The small molecule below binds the protein below.
Small molecule (SMILES): CCCCCCCCc1ccc(Oc2ccccc2)c(O)c1

Sequence of chain 2.C:
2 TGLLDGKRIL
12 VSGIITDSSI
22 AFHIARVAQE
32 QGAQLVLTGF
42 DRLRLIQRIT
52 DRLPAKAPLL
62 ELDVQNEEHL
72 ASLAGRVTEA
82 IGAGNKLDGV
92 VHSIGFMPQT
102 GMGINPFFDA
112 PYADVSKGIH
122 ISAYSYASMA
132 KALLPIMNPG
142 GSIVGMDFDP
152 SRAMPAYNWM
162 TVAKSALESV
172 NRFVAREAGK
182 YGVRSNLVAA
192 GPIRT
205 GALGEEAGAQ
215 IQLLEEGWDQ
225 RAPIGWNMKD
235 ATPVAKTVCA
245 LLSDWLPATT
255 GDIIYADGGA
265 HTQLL

Sequence of chain 1.D:
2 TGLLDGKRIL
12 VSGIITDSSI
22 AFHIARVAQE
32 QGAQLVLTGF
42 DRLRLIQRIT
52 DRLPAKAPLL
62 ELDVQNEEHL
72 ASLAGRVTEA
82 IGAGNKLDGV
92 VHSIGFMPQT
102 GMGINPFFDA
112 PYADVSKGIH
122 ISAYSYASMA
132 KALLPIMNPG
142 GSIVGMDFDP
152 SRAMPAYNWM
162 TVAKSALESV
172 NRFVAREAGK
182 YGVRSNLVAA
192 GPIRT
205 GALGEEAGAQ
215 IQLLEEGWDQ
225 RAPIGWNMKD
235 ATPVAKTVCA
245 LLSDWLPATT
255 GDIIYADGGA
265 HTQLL

Binding-site contacts:
Ligand atom C15 contacts residue TYR158 of chain 2.C at 3.9 Å (hydrophobic).
Ligand atom C10 contacts residue GLY96 of chain 2.C at 3.2 Å.
Ligand atom O7 contacts residue NAD1 of chain 2.J at 3.3 Å.
Ligand atom C17 contacts residue TYR158 of chain 2.C at 4.0 Å (hydrophobic).
Ligand atom C18 contacts residue LEU218 of chain 2.C at 3.8 Å (hydrophobic).
Ligand atom C1 contacts residue TYR158 of chain 2.C at 3.5 Å (hydrophobic).
Ligand atom O17 contacts residue NAD1 of chain 2.J at 2.7 Å (h-bond).
Ligand atom C14 contacts residue PHE149 of chain 2.C at 3.8 Å (hydrophobic).
Ligand atom C10 contacts residue PHE97 of chain 2.C at 3.6 Å (hydrophobic).
Ligand atom C15 contacts residue PHE149 of chain 2.C at 4.0 Å (hydrophobic).
Ligand atom C4 contacts residue NAD1 of chain 2.J at 3.4 Å.
Ligand atom C13 contacts residue MET103 of chain 2.C at 3.6 Å (hydrophobic).
Ligand atom C1 contacts residue PHE149 of chain 2.C at 3.8 Å (hydrophobic).
Ligand atom C16 contacts residue LEU218 of chain 2.C at 3.4 Å (hydrophobic).
Ligand atom C11 contacts residue MET161 of chain 2.C at 4.0 Å (hydrophobic).
Ligand atom C6 contacts residue NAD1 of chain 2.J at 3.5 Å.
Ligand atom C11 contacts residue MET98 of chain 2.C at 4.0 Å (hydrophobic).
Ligand atom C20 contacts residue PRO156 of chain 2.C at 3.2 Å (hydrophobic).
Ligand atom C19 contacts residue LEU218 of chain 2.C at 3.8 Å (hydrophobic).
Ligand atom O17 contacts residue LYS165 of chain 2.C at 3.8 Å.
Ligand atom C18 contacts residue MET155 of chain 2.C at 3.6 Å (hydrophobic).
Ligand atom C16 contacts residue PHE149 of chain 2.C at 3.8 Å (hydrophobic).
Ligand atom C13 contacts residue MET161 of chain 2.C at 4.0 Å (hydrophobic).
Ligand atom C19 contacts residue PRO156 of chain 2.C at 3.4 Å (hydrophobic).
Ligand atom C1 contacts residue NAD1 of chain 2.J at 3.5 Å.
Ligand atom C12 contacts residue MET161 of chain 2.C at 3.7 Å (hydrophobic).
Ligand atom C18 contacts residue PRO156 of chain 2.C at 3.3 Å (hydrophobic).
Ligand atom C8 contacts residue NAD1 of chain 2.J at 3.7 Å.
Ligand atom C2 contacts residue NAD1 of chain 2.J at 3.3 Å.
Ligand atom C6 contacts residue TYR158 of chain 2.C at 3.4 Å (hydrophobic).
Ligand atom C5 contacts residue NAD1 of chain 2.J at 3.5 Å.
Ligand atom C9 contacts residue NAD1 of chain 2.J at 3.7 Å.
Ligand atom C12 contacts residue MET103 of chain 2.C at 3.5 Å (hydrophobic).
Ligand atom C11 contacts residue GLY96 of chain 2.C at 3.5 Å.
Ligand atom O17 contacts residue TYR158 of chain 2.C at 2.7 Å (h-bond).
Ligand atom C19 contacts residue ALA157 of chain 2.C at 4.0 Å (hydrophobic).
Ligand atom C3 contacts residue NAD1 of chain 2.J at 3.4 Å.
Ligand atom C11 contacts residue PHE97 of chain 2.C at 3.4 Å (hydrophobic).
Ligand atom C14 contacts residue NAD1 of chain 2.J at 3.7 Å.
Ligand atom C21 contacts residue LEU218 of chain 2.C at 3.4 Å (hydrophobic).